Binding-site contacts:
Ligand atom C4 contacts residue ASN27 of chain 1.C at 4.2 Å.
Ligand atom C7 contacts residue ASN27 of chain 1.C at 3.2 Å.
Ligand atom C8 contacts residue ASN27 of chain 1.C at 4.4 Å.
Ligand atom C1 contacts residue ASN27 of chain 1.C at 1.4 Å.
Ligand atom C8 contacts residue LYS26 of chain 1.C at 4.0 Å.
Ligand atom C2 contacts residue ASN27 of chain 1.C at 2.4 Å.
Ligand atom O5 contacts residue ASN27 of chain 1.C at 2.4 Å (h-bond).
Ligand atom C3 contacts residue ASN27 of chain 1.C at 3.7 Å.
Ligand atom O7 contacts residue ASN27 of chain 1.C at 3.2 Å (h-bond).
Ligand atom O5 contacts residue GLN19 of chain 1.C at 4.0 Å.
Ligand atom N2 contacts residue ASN27 of chain 1.C at 2.8 Å (h-bond).
Ligand atom C5 contacts residue ASN27 of chain 1.C at 3.7 Å.

A protein and the small-molecule ligand that binds it are described below.
Small molecule (SMILES): CC(=O)N[C@H]1[C@H](O[C@H]2[C@H](O)[C@@H](NC(C)=O)CO[C@@H]2CO)O[C@H](CO)[C@@H](O)[C@@H]1O

Sequence of chain 1.C:
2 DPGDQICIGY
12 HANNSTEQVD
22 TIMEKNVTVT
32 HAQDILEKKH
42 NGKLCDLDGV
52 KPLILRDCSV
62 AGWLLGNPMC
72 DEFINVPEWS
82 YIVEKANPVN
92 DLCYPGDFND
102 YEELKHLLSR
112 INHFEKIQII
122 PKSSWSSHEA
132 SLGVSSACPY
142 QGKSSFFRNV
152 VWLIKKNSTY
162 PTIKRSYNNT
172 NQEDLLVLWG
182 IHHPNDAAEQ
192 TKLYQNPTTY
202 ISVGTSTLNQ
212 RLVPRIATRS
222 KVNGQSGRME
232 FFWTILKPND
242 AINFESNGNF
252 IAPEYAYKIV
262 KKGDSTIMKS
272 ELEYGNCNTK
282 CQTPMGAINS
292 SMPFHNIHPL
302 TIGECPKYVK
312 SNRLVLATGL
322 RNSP